Sequence of chain 1.A:
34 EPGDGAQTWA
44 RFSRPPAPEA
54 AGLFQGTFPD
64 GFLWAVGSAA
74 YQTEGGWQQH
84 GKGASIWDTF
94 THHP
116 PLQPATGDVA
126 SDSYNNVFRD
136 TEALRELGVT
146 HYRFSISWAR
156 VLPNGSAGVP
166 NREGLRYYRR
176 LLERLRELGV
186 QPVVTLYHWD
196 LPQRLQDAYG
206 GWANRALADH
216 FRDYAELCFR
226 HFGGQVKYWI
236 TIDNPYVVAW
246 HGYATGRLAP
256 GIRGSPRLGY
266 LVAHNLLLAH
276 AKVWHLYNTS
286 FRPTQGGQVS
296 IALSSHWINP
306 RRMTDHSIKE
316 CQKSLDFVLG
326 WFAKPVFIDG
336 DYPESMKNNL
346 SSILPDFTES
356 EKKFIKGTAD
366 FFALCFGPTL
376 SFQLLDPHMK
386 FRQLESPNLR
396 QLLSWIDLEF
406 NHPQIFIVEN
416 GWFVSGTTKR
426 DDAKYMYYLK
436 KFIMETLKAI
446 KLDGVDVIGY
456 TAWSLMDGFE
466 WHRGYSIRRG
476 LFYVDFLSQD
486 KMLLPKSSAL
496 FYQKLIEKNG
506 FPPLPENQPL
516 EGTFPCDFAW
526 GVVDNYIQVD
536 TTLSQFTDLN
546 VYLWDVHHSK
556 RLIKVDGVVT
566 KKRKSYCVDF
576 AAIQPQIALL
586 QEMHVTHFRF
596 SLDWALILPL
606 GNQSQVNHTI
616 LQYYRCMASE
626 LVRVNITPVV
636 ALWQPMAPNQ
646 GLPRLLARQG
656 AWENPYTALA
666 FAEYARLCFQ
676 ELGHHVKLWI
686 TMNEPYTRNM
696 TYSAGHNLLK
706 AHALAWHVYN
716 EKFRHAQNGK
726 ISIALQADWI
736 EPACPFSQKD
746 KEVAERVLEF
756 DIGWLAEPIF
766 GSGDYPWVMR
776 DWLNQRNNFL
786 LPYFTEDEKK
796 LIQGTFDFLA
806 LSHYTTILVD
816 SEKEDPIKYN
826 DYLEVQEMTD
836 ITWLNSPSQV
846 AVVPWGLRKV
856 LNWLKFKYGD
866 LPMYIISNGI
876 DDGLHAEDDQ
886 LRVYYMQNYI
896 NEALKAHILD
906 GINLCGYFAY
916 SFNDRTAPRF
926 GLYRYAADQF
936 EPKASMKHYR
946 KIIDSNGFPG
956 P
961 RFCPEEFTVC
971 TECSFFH

The protein below binds the small molecule below.
Small molecule (SMILES): CC(=O)N[C@@H]1[C@@H](O)[C@H](O)[C@@H](CO)O[C@H]1O

Binding-site contacts:
Ligand atom O5 contacts residue ASN283 of chain 1.A at 2.4 Å (h-bond).
Ligand atom C4 contacts residue ASN283 of chain 1.A at 4.2 Å.
Ligand atom O7 contacts residue ASN283 of chain 1.A at 4.4 Å.
Ligand atom C8 contacts residue HIS280 of chain 1.A at 3.5 Å.
Ligand atom C5 contacts residue ASN283 of chain 1.A at 3.7 Å.
Ligand atom O7 contacts residue THR284 of chain 1.A at 4.3 Å.
Ligand atom O5 contacts residue THR284 of chain 1.A at 4.1 Å.
Ligand atom C1 contacts residue THR284 of chain 1.A at 4.0 Å.
Ligand atom C7 contacts residue ASN283 of chain 1.A at 3.9 Å.
Ligand atom C2 contacts residue THR284 of chain 1.A at 4.0 Å.
Ligand atom C2 contacts residue ASN283 of chain 1.A at 2.5 Å.
Ligand atom N2 contacts residue ASN283 of chain 1.A at 2.9 Å (h-bond).
Ligand atom C3 contacts residue ASN283 of chain 1.A at 3.8 Å.
Ligand atom C1 contacts residue ASN283 of chain 1.A at 1.4 Å.
Ligand atom C8 contacts residue TRP279 of chain 1.A at 4.4 Å (hydrophobic).